This small molecule binds to this protein.
Small molecule (SMILES): N#Cc1ccc(CNC(=O)N2CCOCC2)cc1

Binding-site contacts:
Ligand atom N08 contacts residue HIS138 of chain 1.B at 3.9 Å.
Ligand atom O14 contacts residue HIS138 of chain 1.B at 4.2 Å.
Ligand atom N11 contacts residue HIS138 of chain 1.B at 3.5 Å.
Ligand atom N18 contacts residue ASP145 of chain 1.B at 3.5 Å.
Ligand atom C03 contacts residue ARG141 of chain 1.B at 4.2 Å.
Ligand atom C01 contacts residue HIS138 of chain 1.B at 4.0 Å.
Ligand atom C03 contacts residue VAL142 of chain 1.B at 4.0 Å (hydrophobic).
Ligand atom C12 contacts residue HIS138 of chain 1.B at 3.4 Å.
Ligand atom C02 contacts residue VAL142 of chain 1.B at 3.7 Å (hydrophobic).
Ligand atom C05 contacts residue ARG141 of chain 1.B at 3.6 Å.
Ligand atom C17 contacts residue LYS110 of chain 1.B at 3.9 Å.
Ligand atom N18 contacts residue LYS110 of chain 1.B at 3.1 Å (salt-bridge).
Ligand atom C16 contacts residue HIS138 of chain 1.B at 3.4 Å.
Ligand atom C13 contacts residue HIS138 of chain 1.B at 4.3 Å.
Ligand atom C17 contacts residue ASP145 of chain 1.B at 4.3 Å.
Ligand atom C04 contacts residue ARG141 of chain 1.B at 3.4 Å.
Ligand atom C17 contacts residue VAL142 of chain 1.B at 3.9 Å (hydrophobic).
Ligand atom C17 contacts residue ARG141 of chain 1.B at 4.3 Å.
Ligand atom C15 contacts residue ILE106 of chain 1.B at 4.1 Å (hydrophobic).
Ligand atom N18 contacts residue VAL142 of chain 1.B at 3.8 Å.
Ligand atom O10 contacts residue HIS138 of chain 1.B at 4.1 Å.
Ligand atom C06 contacts residue HIS138 of chain 1.B at 4.3 Å.
Ligand atom N18 contacts residue THR146 of chain 1.B at 3.3 Å (h-bond).
Ligand atom C09 contacts residue HIS138 of chain 1.B at 3.6 Å.
Ligand atom C16 contacts residue ILE106 of chain 1.B at 4.3 Å (hydrophobic).
Ligand atom O10 contacts residue ARG141 of chain 1.B at 3.9 Å.
Ligand atom C02 contacts residue HIS138 of chain 1.B at 4.4 Å.
Ligand atom C17 contacts residue THR146 of chain 1.B at 4.3 Å.
Ligand atom C15 contacts residue HIS138 of chain 1.B at 4.3 Å.

Sequence of chain 1.B:
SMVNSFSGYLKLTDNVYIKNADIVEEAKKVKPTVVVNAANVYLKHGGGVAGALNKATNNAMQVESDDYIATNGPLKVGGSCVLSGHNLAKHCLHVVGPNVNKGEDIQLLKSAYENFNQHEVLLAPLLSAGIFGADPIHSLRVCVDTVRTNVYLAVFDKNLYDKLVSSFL